A small-molecule ligand and the protein it binds are described below.
Small molecule (SMILES): C[C@@H](O)CCC[N+](C)(C)C

Binding-site contacts:
Ligand atom C5 contacts residue HIS440 of chain 1.B at 3.4 Å.
Ligand atom C8 contacts residue HIS440 of chain 1.B at 3.7 Å.
Ligand atom C6 contacts residue GLY118 of chain 1.B at 4.5 Å.
Ligand atom O7 contacts residue GLY117 of chain 1.B at 3.6 Å.
Ligand atom C3 contacts residue SER200 of chain 1.B at 3.2 Å.
Ligand atom C6 contacts residue HIS440 of chain 1.B at 3.9 Å.
Ligand atom O7 contacts residue GLY118 of chain 1.B at 2.7 Å (h-bond).
Ligand atom C8 contacts residue TRP84 of chain 1.B at 4.3 Å (hydrophobic).
Ligand atom C6 contacts residue PHE290 of chain 1.B at 4.1 Å (hydrophobic).
Ligand atom C8 contacts residue GLY441 of chain 1.B at 4.0 Å.
Ligand atom C2 contacts residue GLY118 of chain 1.B at 4.0 Å.
Ligand atom C6 contacts residue PHE331 of chain 1.B at 4.3 Å (hydrophobic).
Ligand atom C6 contacts residue ALA201 of chain 1.B at 4.2 Å (hydrophobic).
Ligand atom C5 contacts residue GLY119 of chain 1.B at 3.5 Å.
Ligand atom C4 contacts residue PHE331 of chain 1.B at 4.2 Å (hydrophobic).
Ligand atom C10 contacts residue TRP84 of chain 1.B at 3.9 Å (hydrophobic).
Ligand atom C5 contacts residue SER200 of chain 1.B at 1.4 Å.
Ligand atom O7 contacts residue GLU199 of chain 1.B at 4.3 Å.
Ligand atom O7 contacts residue SER200 of chain 1.B at 2.4 Å (h-bond).
Ligand atom C2 contacts residue HIS440 of chain 1.B at 4.1 Å.
Ligand atom O7 contacts residue ALA201 of chain 1.B at 2.5 Å (h-bond).
Ligand atom C5 contacts residue GLY118 of chain 1.B at 3.8 Å.
Ligand atom C3 contacts residue HIS440 of chain 1.B at 3.5 Å.
Ligand atom C9 contacts residue TRP84 of chain 1.B at 3.4 Å (hydrophobic).
Ligand atom C3 contacts residue GLY119 of chain 1.B at 4.4 Å.
Ligand atom C3 contacts residue GLY118 of chain 1.B at 3.5 Å.
Ligand atom C3 contacts residue GLU199 of chain 1.B at 4.0 Å.
Ligand atom C6 contacts residue TRP233 of chain 1.B at 4.2 Å (hydrophobic).
Ligand atom C3 contacts residue GLY117 of chain 1.B at 4.2 Å.
Ligand atom C5 contacts residue ALA201 of chain 1.B at 3.3 Å (hydrophobic).
Ligand atom O7 contacts residue GLY119 of chain 1.B at 2.7 Å (h-bond).
Ligand atom C4 contacts residue GLY118 of chain 1.B at 3.9 Å.
Ligand atom C8 contacts residue GLU199 of chain 1.B at 3.8 Å.
Ligand atom C4 contacts residue GLY119 of chain 1.B at 3.9 Å.
Ligand atom N1 contacts residue TRP84 of chain 1.B at 4.3 Å.
Ligand atom C6 contacts residue SER200 of chain 1.B at 2.4 Å.
Ligand atom C6 contacts residue PHE288 of chain 1.B at 4.2 Å (hydrophobic).
Ligand atom C4 contacts residue HIS440 of chain 1.B at 3.0 Å.
Ligand atom C6 contacts residue GLY119 of chain 1.B at 3.4 Å.
Ligand atom C4 contacts residue SER200 of chain 1.B at 2.5 Å.

Sequence of chain 1.B:
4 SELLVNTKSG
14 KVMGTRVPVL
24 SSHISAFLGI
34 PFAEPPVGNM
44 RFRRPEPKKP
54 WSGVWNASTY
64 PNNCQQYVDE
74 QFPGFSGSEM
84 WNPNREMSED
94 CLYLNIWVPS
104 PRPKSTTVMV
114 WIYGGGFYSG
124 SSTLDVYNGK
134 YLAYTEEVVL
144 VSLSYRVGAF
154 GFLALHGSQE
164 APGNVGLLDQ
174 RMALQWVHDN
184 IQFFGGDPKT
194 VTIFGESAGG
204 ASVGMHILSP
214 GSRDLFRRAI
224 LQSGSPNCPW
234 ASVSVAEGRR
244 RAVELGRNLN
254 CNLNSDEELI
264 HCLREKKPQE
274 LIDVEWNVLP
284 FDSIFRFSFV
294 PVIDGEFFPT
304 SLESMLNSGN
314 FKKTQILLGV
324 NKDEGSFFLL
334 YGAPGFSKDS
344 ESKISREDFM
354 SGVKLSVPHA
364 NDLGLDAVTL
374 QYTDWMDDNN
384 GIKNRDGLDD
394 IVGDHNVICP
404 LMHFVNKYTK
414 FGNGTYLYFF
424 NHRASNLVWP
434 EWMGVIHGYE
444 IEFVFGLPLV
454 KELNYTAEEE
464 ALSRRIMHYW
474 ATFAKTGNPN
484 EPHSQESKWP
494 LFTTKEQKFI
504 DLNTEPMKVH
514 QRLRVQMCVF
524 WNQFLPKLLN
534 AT